This protein binds this small molecule.
Small molecule (SMILES): CC(=O)N[C@@H]1[C@@H](O)[C@H](O)[C@@H](CO)O[C@H]1O

Sequence of chain 1.B:
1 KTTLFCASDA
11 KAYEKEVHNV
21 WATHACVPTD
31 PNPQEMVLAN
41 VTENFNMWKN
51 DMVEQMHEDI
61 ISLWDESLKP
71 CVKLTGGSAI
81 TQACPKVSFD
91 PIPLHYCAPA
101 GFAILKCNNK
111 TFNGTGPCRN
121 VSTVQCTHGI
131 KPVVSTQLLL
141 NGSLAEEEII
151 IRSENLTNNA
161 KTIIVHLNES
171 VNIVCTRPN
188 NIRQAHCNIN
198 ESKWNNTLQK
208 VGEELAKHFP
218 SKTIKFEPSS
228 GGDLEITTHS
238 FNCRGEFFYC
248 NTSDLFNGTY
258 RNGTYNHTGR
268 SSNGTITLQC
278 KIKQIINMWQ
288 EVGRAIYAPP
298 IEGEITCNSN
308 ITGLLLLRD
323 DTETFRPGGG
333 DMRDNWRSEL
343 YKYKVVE

Binding-site contacts:
Ligand atom C2 contacts residue ASN168 of chain 1.B at 3.5 Å.
Ligand atom O6 contacts residue GLU148 of chain 1.B at 3.4 Å.
Ligand atom O5 contacts residue ASN168 of chain 1.B at 3.3 Å (h-bond).
Ligand atom O5 contacts residue GLU148 of chain 1.B at 4.1 Å.
Ligand atom C1 contacts residue ASN168 of chain 1.B at 3.1 Å.
Ligand atom C6 contacts residue GLU148 of chain 1.B at 4.3 Å.
Ligand atom C8 contacts residue GLU147 of chain 1.B at 3.5 Å.
Ligand atom O5 contacts residue LYS207 of chain 1.B at 4.3 Å.
Ligand atom C8 contacts residue ASN168 of chain 1.B at 3.4 Å.
Ligand atom N2 contacts residue ASN168 of chain 1.B at 4.0 Å.
Ligand atom C5 contacts residue LYS207 of chain 1.B at 3.8 Å.
Ligand atom C7 contacts residue ASN168 of chain 1.B at 4.0 Å.
Ligand atom C6 contacts residue LYS207 of chain 1.B at 4.3 Å.
Ligand atom O6 contacts residue ILE149 of chain 1.B at 3.2 Å (h-bond).
Ligand atom O5 contacts residue ILE149 of chain 1.B at 4.2 Å.
Ligand atom O6 contacts residue GLU211 of chain 1.B at 3.4 Å (salt-bridge).
Ligand atom C6 contacts residue GLU211 of chain 1.B at 4.0 Å.